Binding-site contacts:
Ligand atom O5 contacts residue TYR320 of chain 1.A at 2.9 Å (h-bond).
Ligand atom C5 contacts residue TYR320 of chain 1.A at 3.5 Å (hydrophobic).
Ligand atom C4 contacts residue GLU445 of chain 1.A at 3.6 Å.
Ligand atom O2 contacts residue ASN180 of chain 1.A at 3.5 Å (h-bond).
Ligand atom C6 contacts residue TYR320 of chain 1.A at 3.4 Å (hydrophobic).
Ligand atom O4 contacts residue GLU181 of chain 1.A at 3.0 Å (salt-bridge).
Ligand atom O4 contacts residue TRP363 of chain 1.A at 3.6 Å.
Ligand atom O2 contacts residue GLU181 of chain 1.A at 2.7 Å (salt-bridge).
Ligand atom C2 contacts residue GLU181 of chain 1.A at 2.9 Å.
Ligand atom O3 contacts residue HIS135 of chain 1.A at 3.0 Å (h-bond).
Ligand atom C3 contacts residue TRP363 of chain 1.A at 3.8 Å (hydrophobic).
Ligand atom O3 contacts residue ASN250 of chain 1.A at 2.7 Å (h-bond).
Ligand atom O4 contacts residue TRP446 of chain 1.A at 3.7 Å.
Ligand atom O2 contacts residue HIS135 of chain 1.A at 3.8 Å.
Ligand atom C5 contacts residue GLU181 of chain 1.A at 3.6 Å.
Ligand atom O3 contacts residue LEU187 of chain 1.A at 3.8 Å.
Ligand atom C5 contacts residue TYR346 of chain 1.A at 3.8 Å (hydrophobic).
Ligand atom O4 contacts residue GLN34 of chain 1.A at 3.0 Å (h-bond).
Ligand atom C5 contacts residue TRP438 of chain 1.A at 3.6 Å (hydrophobic).
Ligand atom O6 contacts residue TRP363 of chain 1.A at 3.5 Å.
Ligand atom O3 contacts residue GLU445 of chain 1.A at 3.6 Å.
Ligand atom O3 contacts residue GLN34 of chain 1.A at 2.8 Å (h-bond).
Ligand atom C6 contacts residue PHE454 of chain 1.A at 3.4 Å (hydrophobic).
Ligand atom O6 contacts residue GLU445 of chain 1.A at 2.6 Å (salt-bridge).
Ligand atom O2 contacts residue ASN250 of chain 1.A at 3.6 Å (h-bond).
Ligand atom O3 contacts residue TRP438 of chain 1.A at 3.6 Å.
Ligand atom C3 contacts residue TYR346 of chain 1.A at 3.7 Å (hydrophobic).
Ligand atom O2 contacts residue ASN318 of chain 1.A at 3.2 Å (h-bond).
Ligand atom C6 contacts residue GLU181 of chain 1.A at 3.3 Å.
Ligand atom O6 contacts residue ASN250 of chain 1.A at 3.2 Å (h-bond).
Ligand atom O6 contacts residue TYR320 of chain 1.A at 3.8 Å.
Ligand atom C6 contacts residue GLU445 of chain 1.A at 3.3 Å.
Ligand atom O4 contacts residue GLU445 of chain 1.A at 2.5 Å (salt-bridge).
Ligand atom O3 contacts residue TRP446 of chain 1.A at 3.1 Å (h-bond).
Ligand atom C3 contacts residue TRP438 of chain 1.A at 3.7 Å (hydrophobic).
Ligand atom C2 contacts residue TRP363 of chain 1.A at 3.8 Å (hydrophobic).
Ligand atom O4 contacts residue TRP438 of chain 1.A at 3.2 Å.
Ligand atom C1 contacts residue TYR320 of chain 1.A at 3.8 Å (hydrophobic).
Ligand atom O3 contacts residue TRP363 of chain 1.A at 3.8 Å.
Ligand atom C1 contacts residue GLU181 of chain 1.A at 3.3 Å.

The small molecule below binds the protein below.
Small molecule (SMILES): OC[C@H]1O[C@@H](O[C@H]2[C@H](O)[C@@H](O)[C@H](O[C@H]3[C@H](O)[C@@H](O)[C@H](O[C@H]4[C@H](O)[C@@H](O)[C@H](O)O[C@@H]4CO)O[C@@H]3CO)O[C@@H]2CO)[C@H](O)[C@@H](O)[C@@H]1O

Sequence of chain 1.A:
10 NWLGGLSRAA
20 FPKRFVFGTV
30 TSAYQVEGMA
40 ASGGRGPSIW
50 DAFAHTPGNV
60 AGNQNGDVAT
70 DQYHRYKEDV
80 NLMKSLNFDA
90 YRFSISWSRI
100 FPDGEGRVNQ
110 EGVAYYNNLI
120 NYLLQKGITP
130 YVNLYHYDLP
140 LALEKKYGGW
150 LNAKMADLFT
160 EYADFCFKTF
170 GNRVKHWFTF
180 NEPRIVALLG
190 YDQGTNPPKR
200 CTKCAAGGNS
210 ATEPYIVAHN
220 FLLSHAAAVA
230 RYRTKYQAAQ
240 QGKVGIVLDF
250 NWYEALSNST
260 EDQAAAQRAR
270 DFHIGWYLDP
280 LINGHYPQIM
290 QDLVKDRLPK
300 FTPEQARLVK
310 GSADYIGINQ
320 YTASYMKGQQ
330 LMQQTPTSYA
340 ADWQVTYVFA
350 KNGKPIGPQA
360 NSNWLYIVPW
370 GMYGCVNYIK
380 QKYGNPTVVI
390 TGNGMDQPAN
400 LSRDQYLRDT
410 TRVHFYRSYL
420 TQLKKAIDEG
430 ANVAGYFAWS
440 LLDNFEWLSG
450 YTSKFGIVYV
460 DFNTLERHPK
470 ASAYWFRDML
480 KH